Binding-site contacts:
Ligand atom N15 contacts residue GLU109 of chain 1.J at 3.8 Å.
Ligand atom C19 contacts residue LEU40 of chain 1.J at 3.8 Å (hydrophobic).
Ligand atom C20 contacts residue LEU111 of chain 1.J at 3.5 Å (hydrophobic).
Ligand atom C3 contacts residue MET108 of chain 1.J at 3.7 Å (hydrophobic).
Ligand atom C8 contacts residue ASP177 of chain 1.J at 3.2 Å.
Ligand atom N7 contacts residue GLY43 of chain 1.J at 3.5 Å.
Ligand atom C21 contacts residue LEU111 of chain 1.J at 3.8 Å (hydrophobic).
Ligand atom C6 contacts residue ASP177 of chain 1.J at 3.6 Å.
Ligand atom C10 contacts residue LEU111 of chain 1.J at 3.8 Å (hydrophobic).
Ligand atom C17 contacts residue LEU111 of chain 1.J at 3.8 Å (hydrophobic).
Ligand atom C8 contacts residue GLY43 of chain 1.J at 3.7 Å.
Ligand atom C3 contacts residue VAL48 of chain 1.J at 3.7 Å (hydrophobic).
Ligand atom C19 contacts residue LEU111 of chain 1.J at 3.4 Å (hydrophobic).
Ligand atom O26 contacts residue LYS63 of chain 1.J at 3.1 Å (salt-bridge).
Ligand atom C21 contacts residue ASP112 of chain 1.J at 3.8 Å.
Ligand atom C8 contacts residue ASN161 of chain 1.J at 3.4 Å.
Ligand atom C22 contacts residue LEU40 of chain 1.J at 3.9 Å (hydrophobic).
Ligand atom C12 contacts residue LEU163 of chain 1.J at 3.8 Å (hydrophobic).
Ligand atom C5 contacts residue VAL48 of chain 1.J at 3.8 Å (hydrophobic).
Ligand atom C18 contacts residue LEU111 of chain 1.J at 3.5 Å (hydrophobic).
Ligand atom C10 contacts residue ALA61 of chain 1.J at 3.5 Å (hydrophobic).
Ligand atom C6 contacts residue LYS63 of chain 1.J at 3.7 Å.
Ligand atom N16 contacts residue ASP112 of chain 1.J at 3.9 Å.
Ligand atom C10 contacts residue GLU109 of chain 1.J at 3.3 Å.
Ligand atom N16 contacts residue CYS110 of chain 1.J at 3.7 Å.
Ligand atom N7 contacts residue LYS63 of chain 1.J at 3.7 Å.
Ligand atom C24 contacts residue GLY114 of chain 1.J at 3.9 Å.
Ligand atom C17 contacts residue LEU40 of chain 1.J at 3.3 Å (hydrophobic).
Ligand atom C4 contacts residue VAL48 of chain 1.J at 3.6 Å (hydrophobic).
Ligand atom C8 contacts residue LEU42 of chain 1.J at 3.7 Å (hydrophobic).
Ligand atom C21 contacts residue LEU40 of chain 1.J at 3.5 Å (hydrophobic).
Ligand atom N15 contacts residue LEU111 of chain 1.J at 3.1 Å (h-bond).
Ligand atom O26 contacts residue ASP177 of chain 1.J at 3.2 Å.
Ligand atom N16 contacts residue LEU40 of chain 1.J at 3.2 Å.
Ligand atom C17 contacts residue CYS110 of chain 1.J at 3.5 Å (hydrophobic).
Ligand atom N15 contacts residue ALA61 of chain 1.J at 3.7 Å.
Ligand atom N7 contacts residue ASP177 of chain 1.J at 2.8 Å (salt-bridge).
Ligand atom C2 contacts residue VAL48 of chain 1.J at 3.9 Å (hydrophobic).
Ligand atom C13 contacts residue LEU163 of chain 1.J at 3.5 Å (hydrophobic).
Ligand atom C9 contacts residue LEU42 of chain 1.J at 3.8 Å (hydrophobic).

A protein and the small-molecule ligand that binds it are described below.
Small molecule (SMILES): O=C1NCCc2[nH]c(-c3ccnc(-c4cnc5ccccc5c4)c3)cc21

Sequence of chain 1.J:
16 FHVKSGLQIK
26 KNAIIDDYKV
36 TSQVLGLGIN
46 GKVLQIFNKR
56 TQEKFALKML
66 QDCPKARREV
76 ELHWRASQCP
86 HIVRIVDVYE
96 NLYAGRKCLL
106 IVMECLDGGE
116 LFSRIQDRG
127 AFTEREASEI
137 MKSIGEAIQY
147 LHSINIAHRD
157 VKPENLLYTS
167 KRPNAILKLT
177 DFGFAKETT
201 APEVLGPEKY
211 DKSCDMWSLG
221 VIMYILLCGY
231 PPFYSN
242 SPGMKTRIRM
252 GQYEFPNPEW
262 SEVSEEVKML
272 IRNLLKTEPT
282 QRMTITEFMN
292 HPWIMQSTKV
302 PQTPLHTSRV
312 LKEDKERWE